A small-molecule ligand and the protein it binds are described below.
Small molecule (SMILES): CC(=O)N[C@@H]1[C@@H](O)[C@H](O)[C@@H](CO)O[C@H]1O

Sequence of chain 37.N:
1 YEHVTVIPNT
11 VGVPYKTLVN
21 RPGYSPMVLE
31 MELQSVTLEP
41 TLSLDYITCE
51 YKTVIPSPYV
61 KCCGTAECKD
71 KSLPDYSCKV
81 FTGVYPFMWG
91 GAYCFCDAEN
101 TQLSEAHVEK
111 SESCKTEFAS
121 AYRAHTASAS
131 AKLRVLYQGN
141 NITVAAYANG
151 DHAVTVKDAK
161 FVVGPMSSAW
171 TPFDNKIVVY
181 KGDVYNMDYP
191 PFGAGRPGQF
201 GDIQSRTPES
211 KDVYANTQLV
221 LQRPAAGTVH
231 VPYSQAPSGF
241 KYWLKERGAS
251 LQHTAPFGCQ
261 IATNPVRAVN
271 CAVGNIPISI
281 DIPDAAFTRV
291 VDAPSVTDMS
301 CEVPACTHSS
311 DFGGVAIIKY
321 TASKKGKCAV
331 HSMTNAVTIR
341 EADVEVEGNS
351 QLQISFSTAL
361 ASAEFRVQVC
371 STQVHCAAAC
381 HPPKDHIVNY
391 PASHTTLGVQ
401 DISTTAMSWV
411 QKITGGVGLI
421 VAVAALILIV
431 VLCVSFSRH

Sequence of chain 37.O:
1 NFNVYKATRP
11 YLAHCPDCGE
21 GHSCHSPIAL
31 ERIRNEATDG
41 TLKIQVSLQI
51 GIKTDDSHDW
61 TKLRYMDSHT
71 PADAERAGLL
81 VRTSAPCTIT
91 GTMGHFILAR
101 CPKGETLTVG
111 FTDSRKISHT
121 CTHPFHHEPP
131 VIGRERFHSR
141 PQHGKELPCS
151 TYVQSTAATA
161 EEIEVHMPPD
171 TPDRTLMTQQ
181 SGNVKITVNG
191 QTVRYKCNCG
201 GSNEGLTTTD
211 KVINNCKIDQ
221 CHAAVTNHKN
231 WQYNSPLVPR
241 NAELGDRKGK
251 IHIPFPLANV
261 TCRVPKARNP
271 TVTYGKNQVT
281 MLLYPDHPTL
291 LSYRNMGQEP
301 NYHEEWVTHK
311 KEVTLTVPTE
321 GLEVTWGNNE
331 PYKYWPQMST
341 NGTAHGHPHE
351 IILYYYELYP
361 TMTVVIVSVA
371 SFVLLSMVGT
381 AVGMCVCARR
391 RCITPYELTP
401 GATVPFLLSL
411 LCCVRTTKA

Binding-site contacts:
Ligand atom O4 contacts residue LYS181 of chain 37.N at 2.7 Å (salt-bridge).
Ligand atom O4 contacts residue PHE118 of chain 37.N at 4.1 Å.
Ligand atom N2 contacts residue ASN259 of chain 37.O at 2.8 Å (h-bond).
Ligand atom C4 contacts residue LYS181 of chain 37.N at 3.6 Å.
Ligand atom C6 contacts residue LYS181 of chain 37.N at 3.4 Å.
Ligand atom C7 contacts residue ASN259 of chain 37.O at 3.2 Å.
Ligand atom C3 contacts residue LYS115 of chain 37.N at 4.3 Å.
Ligand atom O6 contacts residue LYS181 of chain 37.N at 3.4 Å (salt-bridge).
Ligand atom C2 contacts residue ASN259 of chain 37.O at 2.4 Å.
Ligand atom C1 contacts residue ASN259 of chain 37.O at 1.4 Å.
Ligand atom O7 contacts residue ASN259 of chain 37.O at 3.2 Å (h-bond).
Ligand atom C8 contacts residue ALA258 of chain 37.O at 3.7 Å (hydrophobic).
Ligand atom O3 contacts residue LYS115 of chain 37.N at 3.6 Å (salt-bridge).
Ligand atom C5 contacts residue ASN259 of chain 37.O at 3.6 Å.
Ligand atom C8 contacts residue ASN259 of chain 37.O at 4.2 Å.
Ligand atom C5 contacts residue LYS181 of chain 37.N at 3.4 Å.
Ligand atom N2 contacts residue THR116 of chain 37.N at 4.1 Å.
Ligand atom C3 contacts residue ASN259 of chain 37.O at 3.7 Å.
Ligand atom C4 contacts residue ASN259 of chain 37.O at 4.2 Å.
Ligand atom O5 contacts residue ASN259 of chain 37.O at 2.3 Å (h-bond).
Ligand atom C8 contacts residue LEU257 of chain 37.O at 4.1 Å (hydrophobic).
Ligand atom C8 contacts residue THR116 of chain 37.N at 4.3 Å.